Binding-site contacts:
Ligand atom O1 contacts residue PRO204 of chain 1.A at 4.0 Å.
Ligand atom C13 contacts residue ASN219 of chain 1.A at 3.9 Å.
Ligand atom O3 contacts residue SER205 of chain 1.A at 4.1 Å.
Ligand atom C16 contacts residue ARG296 of chain 1.A at 4.3 Å.
Ligand atom C12 contacts residue ASN219 of chain 1.A at 4.2 Å.
Ligand atom O7 contacts residue ALA277 of chain 1.A at 4.1 Å.
Ligand atom C4 contacts residue PRO204 of chain 1.A at 4.2 Å (hydrophobic).
Ligand atom C2 contacts residue MET279 of chain 1.A at 3.8 Å (hydrophobic).
Ligand atom C21 contacts residue VAL178 of chain 1.A at 3.8 Å (hydrophobic).
Ligand atom O6 contacts residue ASN219 of chain 1.A at 4.2 Å.
Ligand atom O5 contacts residue PRO204 of chain 1.A at 4.0 Å.
Ligand atom C16 contacts residue ALA277 of chain 1.A at 3.2 Å (hydrophobic).
Ligand atom C3 contacts residue THR295 of chain 1.A at 3.9 Å.
Ligand atom O5 contacts residue TYR220 of chain 1.A at 4.1 Å.
Ligand atom C9 contacts residue SER205 of chain 1.A at 4.0 Å.
Ligand atom O6 contacts residue LEU218 of chain 1.A at 3.9 Å.
Ligand atom C20 contacts residue VAL206 of chain 1.A at 4.3 Å (hydrophobic).
Ligand atom O7 contacts residue MET279 of chain 1.A at 3.9 Å.
Ligand atom C13 contacts residue ALA277 of chain 1.A at 4.1 Å (hydrophobic).
Ligand atom C9 contacts residue PRO204 of chain 1.A at 4.1 Å (hydrophobic).
Ligand atom C16 contacts residue TRP297 of chain 1.A at 4.0 Å (hydrophobic).
Ligand atom C8 contacts residue VAL206 of chain 1.A at 4.0 Å (hydrophobic).
Ligand atom C9 contacts residue VAL206 of chain 1.A at 4.0 Å (hydrophobic).
Ligand atom C10 contacts residue LEU218 of chain 1.A at 4.2 Å (hydrophobic).
Ligand atom OH contacts residue MET279 of chain 1.A at 3.9 Å.
Ligand atom C11 contacts residue ASN219 of chain 1.A at 3.6 Å.
Ligand atom C5 contacts residue MET279 of chain 1.A at 4.3 Å (hydrophobic).
Ligand atom C11 contacts residue LEU218 of chain 1.A at 3.9 Å (hydrophobic).
Ligand atom O3 contacts residue PRO204 of chain 1.A at 3.6 Å.
Ligand atom C18 contacts residue ASN219 of chain 1.A at 4.3 Å.
Ligand atom O4 contacts residue VAL206 of chain 1.A at 4.2 Å.
Ligand atom C16 contacts residue THR278 of chain 1.A at 4.1 Å.
Ligand atom C11 contacts residue TYR220 of chain 1.A at 3.9 Å (hydrophobic).
Ligand atom O1 contacts residue LEU180 of chain 1.A at 3.4 Å.
Ligand atom C19 contacts residue VAL206 of chain 1.A at 3.9 Å (hydrophobic).
Ligand atom C16 contacts residue THR295 of chain 1.A at 3.7 Å.
Ligand atom C18 contacts residue TYR220 of chain 1.A at 3.6 Å (hydrophobic).
Ligand atom C10 contacts residue VAL206 of chain 1.A at 3.8 Å (hydrophobic).
Ligand atom C6 contacts residue PRO204 of chain 1.A at 3.9 Å (hydrophobic).
Ligand atom C14 contacts residue LEU218 of chain 1.A at 4.2 Å (hydrophobic).

Sequence of chain 1.A:
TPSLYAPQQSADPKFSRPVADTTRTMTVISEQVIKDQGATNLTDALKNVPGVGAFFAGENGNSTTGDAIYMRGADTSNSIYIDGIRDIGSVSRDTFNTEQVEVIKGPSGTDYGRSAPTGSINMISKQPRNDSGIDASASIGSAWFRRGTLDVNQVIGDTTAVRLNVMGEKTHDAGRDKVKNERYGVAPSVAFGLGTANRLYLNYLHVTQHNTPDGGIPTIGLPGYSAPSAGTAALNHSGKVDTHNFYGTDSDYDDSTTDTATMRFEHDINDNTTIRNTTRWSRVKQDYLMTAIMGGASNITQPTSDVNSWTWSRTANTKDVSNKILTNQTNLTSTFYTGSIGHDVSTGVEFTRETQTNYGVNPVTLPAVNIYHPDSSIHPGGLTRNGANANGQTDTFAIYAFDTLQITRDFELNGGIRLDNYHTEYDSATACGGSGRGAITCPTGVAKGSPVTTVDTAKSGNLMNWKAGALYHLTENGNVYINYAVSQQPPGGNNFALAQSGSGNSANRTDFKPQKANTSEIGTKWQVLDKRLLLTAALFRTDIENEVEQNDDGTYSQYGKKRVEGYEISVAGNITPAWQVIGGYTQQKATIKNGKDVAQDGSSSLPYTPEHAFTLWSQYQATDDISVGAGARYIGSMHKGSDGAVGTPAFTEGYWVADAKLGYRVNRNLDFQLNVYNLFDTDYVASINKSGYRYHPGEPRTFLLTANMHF

A protein and the small-molecule ligand that binds it are described below.
Small molecule (SMILES): C[C@H](CO)OC[C@@H](C)OC[C@@H](C)OC[C@@H](C)OC[C@@H](C)OC[C@H](C)OC[C@@H](C)O